Sequence of chain 1.C:
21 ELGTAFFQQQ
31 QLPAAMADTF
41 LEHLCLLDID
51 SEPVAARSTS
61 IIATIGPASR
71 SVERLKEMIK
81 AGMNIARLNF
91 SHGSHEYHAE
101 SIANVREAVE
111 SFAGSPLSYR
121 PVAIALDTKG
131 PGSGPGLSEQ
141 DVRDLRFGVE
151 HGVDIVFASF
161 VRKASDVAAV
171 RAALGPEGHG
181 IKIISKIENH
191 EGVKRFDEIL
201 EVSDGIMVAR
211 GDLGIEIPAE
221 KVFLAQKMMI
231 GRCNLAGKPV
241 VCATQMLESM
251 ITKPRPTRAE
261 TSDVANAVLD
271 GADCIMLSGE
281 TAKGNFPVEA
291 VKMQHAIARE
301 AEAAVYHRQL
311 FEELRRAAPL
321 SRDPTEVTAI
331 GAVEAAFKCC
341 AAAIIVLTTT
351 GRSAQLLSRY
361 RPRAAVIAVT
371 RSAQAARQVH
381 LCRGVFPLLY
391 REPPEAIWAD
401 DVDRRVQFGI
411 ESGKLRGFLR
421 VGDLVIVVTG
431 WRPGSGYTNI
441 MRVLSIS

The protein below binds the small molecule below.
Small molecule (SMILES): O=P(O)(O)OC[C@H]1O[C@](O)(COP(=O)(O)O)[C@@H](O)[C@@H]1O

Binding-site contacts:
Ligand atom O3 contacts residue TRP398 of chain 1.C at 3.7 Å.
Ligand atom C4 contacts residue THR438 of chain 1.C at 3.7 Å.
Ligand atom O6P contacts residue SER435 of chain 1.C at 3.1 Å (h-bond).
Ligand atom O6 contacts residue THR348 of chain 1.C at 3.6 Å.
Ligand atom O6P contacts residue GLY436 of chain 1.C at 2.9 Å (h-bond).
Ligand atom O6P contacts residue SER353 of chain 1.C at 3.7 Å.
Ligand atom O4P contacts residue SER353 of chain 1.C at 2.6 Å (h-bond).
Ligand atom O1P contacts residue ARG405 of chain 1.C at 2.7 Å (salt-bridge).
Ligand atom P2 contacts residue SER435 of chain 1.C at 3.5 Å.
Ligand atom C3 contacts residue ARG432 of chain 1.C at 3.3 Å.
Ligand atom O5P contacts residue THR349 of chain 1.C at 3.3 Å (h-bond).
Ligand atom O5P contacts residue THR348 of chain 1.C at 3.6 Å.
Ligand atom C5 contacts residue GLY434 of chain 1.C at 3.5 Å.
Ligand atom O2P contacts residue THR349 of chain 1.C at 3.6 Å.
Ligand atom O2P contacts residue ARG405 of chain 1.C at 2.7 Å (salt-bridge).
Ligand atom O1 contacts residue GLY434 of chain 1.C at 3.7 Å.
Ligand atom C6 contacts residue LEU347 of chain 1.C at 3.6 Å (hydrophobic).
Ligand atom O6 contacts residue THR349 of chain 1.C at 3.2 Å (h-bond).
Ligand atom O5 contacts residue LEU347 of chain 1.C at 3.7 Å.
Ligand atom C6 contacts residue SER353 of chain 1.C at 3.7 Å.
Ligand atom O4 contacts residue GLY436 of chain 1.C at 3.7 Å.
Ligand atom P2 contacts residue THR348 of chain 1.C at 3.5 Å.
Ligand atom O2 contacts residue LEU347 of chain 1.C at 3.6 Å.
Ligand atom C3 contacts residue GLY434 of chain 1.C at 3.5 Å.
Ligand atom O3P contacts residue GLY434 of chain 1.C at 2.8 Å (h-bond).
Ligand atom P2 contacts residue SER353 of chain 1.C at 3.6 Å.
Ligand atom P1 contacts residue ARG405 of chain 1.C at 3.7 Å.
Ligand atom O4 contacts residue TYR437 of chain 1.C at 2.8 Å (h-bond).
Ligand atom O4P contacts residue THR348 of chain 1.C at 2.6 Å (h-bond).
Ligand atom O3P contacts residue PRO433 of chain 1.C at 3.6 Å.
Ligand atom C4 contacts residue GLY434 of chain 1.C at 3.4 Å.
Ligand atom O3 contacts residue GLY430 of chain 1.C at 3.1 Å.
Ligand atom O4 contacts residue THR438 of chain 1.C at 3.4 Å (h-bond).
Ligand atom O4 contacts residue GLY434 of chain 1.C at 2.6 Å (h-bond).
Ligand atom O5P contacts residue THR350 of chain 1.C at 2.7 Å (h-bond).
Ligand atom O1P contacts residue TRP398 of chain 1.C at 2.8 Å (h-bond).
Ligand atom O2 contacts residue GLY430 of chain 1.C at 3.4 Å (h-bond).
Ligand atom O3 contacts residue ARG432 of chain 1.C at 2.7 Å (salt-bridge).
Ligand atom C6 contacts residue THR438 of chain 1.C at 3.4 Å.
Ligand atom O5P contacts residue SER435 of chain 1.C at 2.9 Å (h-bond).